The protein below binds the small molecule below.
Small molecule (SMILES): CC(=O)N[C@@H]1[C@@H](O)[C@H](O)[C@@H](CO)O[C@H]1O

Binding-site contacts:
Ligand atom O7 contacts residue ALA239 of chain 1.C at 3.9 Å.
Ligand atom C5 contacts residue ASN166 of chain 1.C at 3.6 Å.
Ligand atom O7 contacts residue ASN166 of chain 1.C at 3.4 Å (h-bond).
Ligand atom C7 contacts residue ALA239 of chain 1.C at 3.9 Å (hydrophobic).
Ligand atom C8 contacts residue ASP238 of chain 1.C at 3.4 Å.
Ligand atom O5 contacts residue THR168 of chain 1.C at 4.1 Å.
Ligand atom C2 contacts residue ASN166 of chain 1.C at 2.4 Å.
Ligand atom N2 contacts residue ASN237 of chain 1.C at 2.5 Å (h-bond).
Ligand atom C5 contacts residue ASN237 of chain 1.C at 3.6 Å.
Ligand atom C6 contacts residue ASN237 of chain 1.C at 3.8 Å.
Ligand atom C7 contacts residue ASP238 of chain 1.C at 4.3 Å.
Ligand atom C8 contacts residue ASN237 of chain 1.C at 3.6 Å.
Ligand atom O5 contacts residue ASN166 of chain 1.C at 2.4 Å (h-bond).
Ligand atom C3 contacts residue ASN166 of chain 1.C at 3.8 Å.
Ligand atom C8 contacts residue SER218 of chain 2.C at 3.4 Å.
Ligand atom N2 contacts residue ASN166 of chain 1.C at 3.0 Å (h-bond).
Ligand atom C4 contacts residue ASN166 of chain 1.C at 4.0 Å.
Ligand atom N2 contacts residue ASP238 of chain 1.C at 4.2 Å.
Ligand atom O5 contacts residue ASN237 of chain 1.C at 4.1 Å.
Ligand atom C2 contacts residue ASN237 of chain 1.C at 3.4 Å.
Ligand atom O6 contacts residue THR168 of chain 1.C at 4.2 Å.
Ligand atom C7 contacts residue ASN166 of chain 1.C at 3.5 Å.
Ligand atom O6 contacts residue ASN166 of chain 1.C at 4.5 Å.
Ligand atom C1 contacts residue ASN237 of chain 1.C at 3.6 Å.
Ligand atom C1 contacts residue ASN166 of chain 1.C at 1.4 Å.
Ligand atom N2 contacts residue ALA239 of chain 1.C at 4.2 Å.
Ligand atom C7 contacts residue ASN237 of chain 1.C at 3.5 Å.
Ligand atom C3 contacts residue ASN237 of chain 1.C at 3.8 Å.
Ligand atom C8 contacts residue ALA239 of chain 1.C at 3.2 Å (hydrophobic).

Sequence of chain 1.C:
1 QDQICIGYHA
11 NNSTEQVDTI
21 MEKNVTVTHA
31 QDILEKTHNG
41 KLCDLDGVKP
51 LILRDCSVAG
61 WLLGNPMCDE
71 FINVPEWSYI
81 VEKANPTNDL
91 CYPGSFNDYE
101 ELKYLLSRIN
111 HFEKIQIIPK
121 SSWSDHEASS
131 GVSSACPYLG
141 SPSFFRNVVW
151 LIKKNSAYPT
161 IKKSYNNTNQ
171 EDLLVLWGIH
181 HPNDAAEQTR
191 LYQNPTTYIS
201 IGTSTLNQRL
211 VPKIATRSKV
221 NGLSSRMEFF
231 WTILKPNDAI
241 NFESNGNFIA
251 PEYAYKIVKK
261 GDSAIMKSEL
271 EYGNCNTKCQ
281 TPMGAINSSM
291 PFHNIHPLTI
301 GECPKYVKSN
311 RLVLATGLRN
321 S

Sequence of chain 2.C:
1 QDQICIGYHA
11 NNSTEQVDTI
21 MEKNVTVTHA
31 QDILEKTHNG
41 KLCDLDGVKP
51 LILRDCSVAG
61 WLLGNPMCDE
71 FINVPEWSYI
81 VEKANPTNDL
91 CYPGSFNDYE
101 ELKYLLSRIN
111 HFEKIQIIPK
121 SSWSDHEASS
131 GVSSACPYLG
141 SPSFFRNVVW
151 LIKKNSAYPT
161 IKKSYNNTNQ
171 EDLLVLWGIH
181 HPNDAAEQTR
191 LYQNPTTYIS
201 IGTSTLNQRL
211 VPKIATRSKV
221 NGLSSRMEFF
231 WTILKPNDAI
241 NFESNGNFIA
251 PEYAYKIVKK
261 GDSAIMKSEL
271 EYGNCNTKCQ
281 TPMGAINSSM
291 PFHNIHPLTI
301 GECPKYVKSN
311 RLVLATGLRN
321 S